Sequence of chain 4.C:
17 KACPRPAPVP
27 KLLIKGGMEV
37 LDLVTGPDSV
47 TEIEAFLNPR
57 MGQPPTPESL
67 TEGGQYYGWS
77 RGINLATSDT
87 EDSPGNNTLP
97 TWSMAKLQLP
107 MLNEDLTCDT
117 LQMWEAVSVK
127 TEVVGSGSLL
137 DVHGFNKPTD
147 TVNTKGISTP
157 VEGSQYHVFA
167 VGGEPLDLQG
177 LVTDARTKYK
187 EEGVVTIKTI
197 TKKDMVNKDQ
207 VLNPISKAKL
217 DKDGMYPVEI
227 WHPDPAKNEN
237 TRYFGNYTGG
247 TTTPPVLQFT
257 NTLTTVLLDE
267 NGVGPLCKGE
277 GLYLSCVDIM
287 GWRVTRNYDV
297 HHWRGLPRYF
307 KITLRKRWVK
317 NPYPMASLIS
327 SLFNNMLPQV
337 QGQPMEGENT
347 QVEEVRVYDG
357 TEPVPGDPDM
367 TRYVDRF

Sequence of chain 4.B:
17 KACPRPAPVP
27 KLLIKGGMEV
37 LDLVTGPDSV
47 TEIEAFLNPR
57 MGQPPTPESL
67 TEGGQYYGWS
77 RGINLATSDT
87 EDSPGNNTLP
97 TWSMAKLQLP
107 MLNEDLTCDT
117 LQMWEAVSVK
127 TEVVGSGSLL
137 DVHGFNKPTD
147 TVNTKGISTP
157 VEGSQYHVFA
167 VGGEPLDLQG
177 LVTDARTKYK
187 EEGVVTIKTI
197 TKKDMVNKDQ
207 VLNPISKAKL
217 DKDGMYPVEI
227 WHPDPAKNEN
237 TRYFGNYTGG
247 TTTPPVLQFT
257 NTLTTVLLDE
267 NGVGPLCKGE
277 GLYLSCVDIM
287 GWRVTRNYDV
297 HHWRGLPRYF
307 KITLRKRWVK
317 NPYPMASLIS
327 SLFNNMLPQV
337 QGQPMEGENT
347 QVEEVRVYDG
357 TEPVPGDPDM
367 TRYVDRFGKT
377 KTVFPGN

Binding-site contacts:
Ligand atom O6 contacts residue ASN93 of chain 4.B at 3.2 Å (h-bond).
Ligand atom C3 contacts residue GLY78 of chain 4.B at 3.9 Å.
Ligand atom C1 contacts residue TYR72 of chain 4.B at 4.1 Å (hydrophobic).
Ligand atom O4 contacts residue ILE79 of chain 4.B at 3.6 Å (h-bond).
Ligand atom O1A contacts residue ARG77 of chain 4.B at 2.9 Å (salt-bridge).
Ligand atom C3 contacts residue ARG77 of chain 4.B at 3.9 Å.
Ligand atom C4 contacts residue TYR72 of chain 4.B at 4.1 Å (hydrophobic).
Ligand atom C1 contacts residue ARG77 of chain 4.B at 3.4 Å.
Ligand atom C6 contacts residue TYR72 of chain 4.B at 4.0 Å (hydrophobic).
Ligand atom O4 contacts residue VAL296 of chain 4.B at 4.0 Å.
Ligand atom C7 contacts residue TYR72 of chain 4.B at 4.3 Å (hydrophobic).
Ligand atom C4 contacts residue ARG77 of chain 4.B at 4.0 Å.
Ligand atom C5 contacts residue TYR72 of chain 4.B at 3.9 Å (hydrophobic).
Ligand atom O8 contacts residue ARG77 of chain 4.B at 3.4 Å (salt-bridge).
Ligand atom C5 contacts residue ASN93 of chain 4.B at 4.3 Å.
Ligand atom C6 contacts residue ASN93 of chain 4.B at 3.2 Å.
Ligand atom C2 contacts residue GLY78 of chain 4.B at 4.1 Å.
Ligand atom O1B contacts residue ARG77 of chain 4.B at 3.1 Å (salt-bridge).
Ligand atom C11 contacts residue ASP85 of chain 4.C at 4.0 Å.
Ligand atom O1B contacts residue SER89 of chain 4.B at 4.1 Å.
Ligand atom O3 contacts residue GLY78 of chain 4.B at 3.4 Å.
Ligand atom O1B contacts residue ASN80 of chain 4.B at 4.3 Å.
Ligand atom C4 contacts residue HIS298 of chain 4.B at 3.4 Å.
Ligand atom O4 contacts residue HIS298 of chain 4.B at 2.9 Å (h-bond).
Ligand atom O1B contacts residue TYR72 of chain 4.B at 4.2 Å.
Ligand atom C4 contacts residue GLY78 of chain 4.B at 3.6 Å.
Ligand atom O4 contacts residue THR291 of chain 4.B at 3.1 Å.
Ligand atom C11 contacts residue TYR72 of chain 4.B at 4.0 Å (hydrophobic).
Ligand atom C3 contacts residue HIS298 of chain 4.B at 3.4 Å.
Ligand atom C8 contacts residue ARG77 of chain 4.B at 4.3 Å.
Ligand atom N5 contacts residue TYR72 of chain 4.B at 3.1 Å (h-bond).
Ligand atom O1A contacts residue TYR72 of chain 4.B at 3.4 Å.
Ligand atom O8 contacts residue TYR72 of chain 4.B at 3.4 Å (h-bond).
Ligand atom C10 contacts residue TYR72 of chain 4.B at 4.1 Å (hydrophobic).
Ligand atom O4 contacts residue GLY78 of chain 4.B at 3.0 Å.
Ligand atom C3 contacts residue GLY78 of chain 4.B at 4.1 Å.
Ligand atom C3 contacts residue VAL296 of chain 4.B at 3.5 Å (hydrophobic).
Ligand atom O3 contacts residue VAL296 of chain 4.B at 4.0 Å.
Ligand atom O4 contacts residue ASN80 of chain 4.B at 4.2 Å.
Ligand atom O1A contacts residue GLY78 of chain 4.B at 4.0 Å.

A small-molecule ligand and the protein it binds are described below.
Small molecule (SMILES): CC(=O)N[C@@H]1[C@@H](O[C@@H]2O[C@H](CO)[C@H](O)[C@H](O[C@]3(C(=O)O)C[C@H](O)[C@@H](NC(C)=O)[C@H]([C@H](O)[C@H](O)CO)O3)[C@H]2O)[C@H](O)[C@@H](CO[C@]2(C(=O)O)C[C@H](O)[C@@H](NC(C)=O)[C@H]([C@H](O)[C@H](O)CO)O2)O[C@H]1O